A small-molecule ligand and the protein it binds are described below.
Small molecule (SMILES): CC(=O)N[C@H]1[C@H](O[C@H]2[C@H](O)[C@@H](NC(C)=O)CO[C@@H]2CO)O[C@H](CO)[C@@H](O)[C@@H]1O

Binding-site contacts:
Ligand atom O6 contacts residue THR294 of chain 1.E at 2.5 Å (h-bond).
Ligand atom O5 contacts residue ASN292 of chain 1.E at 2.4 Å (h-bond).
Ligand atom N2 contacts residue ASN292 of chain 1.E at 3.0 Å (h-bond).
Ligand atom C6 contacts residue THR294 of chain 1.E at 3.4 Å.
Ligand atom C1 contacts residue THR294 of chain 1.E at 3.4 Å.
Ligand atom C5 contacts residue ASN292 of chain 1.E at 3.7 Å.
Ligand atom C7 contacts residue ASN292 of chain 1.E at 3.3 Å.
Ligand atom C1 contacts residue ASN292 of chain 1.E at 1.4 Å.
Ligand atom C2 contacts residue ASN292 of chain 1.E at 2.5 Å.
Ligand atom C8 contacts residue ASN292 of chain 1.E at 4.5 Å.
Ligand atom C4 contacts residue ASN292 of chain 1.E at 4.3 Å.
Ligand atom O6 contacts residue ASN292 of chain 1.E at 4.5 Å.
Ligand atom O5 contacts residue THR294 of chain 1.E at 3.1 Å (h-bond).
Ligand atom O6 contacts residue ASP295 of chain 1.E at 3.5 Å.
Ligand atom C5 contacts residue THR294 of chain 1.E at 3.2 Å.
Ligand atom C3 contacts residue ASN292 of chain 1.E at 3.8 Å.
Ligand atom O7 contacts residue ASN292 of chain 1.E at 3.3 Å (h-bond).
Ligand atom O5 contacts residue ASP295 of chain 1.E at 4.1 Å.

Sequence of chain 1.E:
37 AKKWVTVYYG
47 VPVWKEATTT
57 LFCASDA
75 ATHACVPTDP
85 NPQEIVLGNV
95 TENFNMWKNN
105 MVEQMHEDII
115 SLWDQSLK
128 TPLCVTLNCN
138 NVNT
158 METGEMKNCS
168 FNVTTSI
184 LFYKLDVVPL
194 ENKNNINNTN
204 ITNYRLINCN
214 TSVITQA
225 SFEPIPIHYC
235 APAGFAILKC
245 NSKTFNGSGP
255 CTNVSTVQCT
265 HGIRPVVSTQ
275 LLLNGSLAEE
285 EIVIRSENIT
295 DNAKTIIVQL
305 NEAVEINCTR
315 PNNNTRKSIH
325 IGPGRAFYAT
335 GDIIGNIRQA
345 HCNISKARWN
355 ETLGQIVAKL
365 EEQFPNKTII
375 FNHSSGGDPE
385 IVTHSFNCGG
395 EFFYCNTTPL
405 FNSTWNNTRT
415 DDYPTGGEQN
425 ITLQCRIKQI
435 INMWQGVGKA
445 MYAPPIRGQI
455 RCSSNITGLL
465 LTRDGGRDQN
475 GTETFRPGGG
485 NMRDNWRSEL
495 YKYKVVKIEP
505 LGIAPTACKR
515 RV